Binding-site contacts:
Ligand atom CAI contacts residue TYR617 of chain 1.A at 3.7 Å (hydrophobic).
Ligand atom CAD contacts residue PHE546 of chain 1.A at 3.6 Å (hydrophobic).
Ligand atom CAO contacts residue TYR614 of chain 1.A at 3.8 Å (hydrophobic).
Ligand atom CAQ contacts residue TYR617 of chain 1.A at 4.4 Å (hydrophobic).
Ligand atom CAZ contacts residue TYR617 of chain 1.A at 4.1 Å (hydrophobic).
Ligand atom CAC contacts residue TYR614 of chain 1.A at 4.0 Å (hydrophobic).
Ligand atom CAB contacts residue LEU636 of chain 1.A at 4.2 Å (hydrophobic).
Ligand atom CAE contacts residue TYR614 of chain 1.A at 4.1 Å (hydrophobic).
Ligand atom CAE contacts residue VAL629 of chain 1.A at 4.0 Å (hydrophobic).
Ligand atom CAT contacts residue PHE544 of chain 1.A at 4.3 Å (hydrophobic).
Ligand atom CAK contacts residue TYR617 of chain 1.A at 3.9 Å (hydrophobic).
Ligand atom CAA contacts residue PHE607 of chain 1.A at 3.7 Å (hydrophobic).
Ligand atom CAD contacts residue TYR617 of chain 1.A at 4.4 Å (hydrophobic).
Ligand atom CBD contacts residue TYR617 of chain 1.A at 4.3 Å (hydrophobic).
Ligand atom CAR contacts residue PHE544 of chain 1.A at 4.0 Å (hydrophobic).
Ligand atom CBB contacts residue TYR614 of chain 1.A at 3.8 Å (hydrophobic).
Ligand atom CAU contacts residue PHE544 of chain 1.A at 3.8 Å (hydrophobic).
Ligand atom CAS contacts residue PHE544 of chain 1.A at 3.5 Å (hydrophobic).

Sequence of chain 1.A:
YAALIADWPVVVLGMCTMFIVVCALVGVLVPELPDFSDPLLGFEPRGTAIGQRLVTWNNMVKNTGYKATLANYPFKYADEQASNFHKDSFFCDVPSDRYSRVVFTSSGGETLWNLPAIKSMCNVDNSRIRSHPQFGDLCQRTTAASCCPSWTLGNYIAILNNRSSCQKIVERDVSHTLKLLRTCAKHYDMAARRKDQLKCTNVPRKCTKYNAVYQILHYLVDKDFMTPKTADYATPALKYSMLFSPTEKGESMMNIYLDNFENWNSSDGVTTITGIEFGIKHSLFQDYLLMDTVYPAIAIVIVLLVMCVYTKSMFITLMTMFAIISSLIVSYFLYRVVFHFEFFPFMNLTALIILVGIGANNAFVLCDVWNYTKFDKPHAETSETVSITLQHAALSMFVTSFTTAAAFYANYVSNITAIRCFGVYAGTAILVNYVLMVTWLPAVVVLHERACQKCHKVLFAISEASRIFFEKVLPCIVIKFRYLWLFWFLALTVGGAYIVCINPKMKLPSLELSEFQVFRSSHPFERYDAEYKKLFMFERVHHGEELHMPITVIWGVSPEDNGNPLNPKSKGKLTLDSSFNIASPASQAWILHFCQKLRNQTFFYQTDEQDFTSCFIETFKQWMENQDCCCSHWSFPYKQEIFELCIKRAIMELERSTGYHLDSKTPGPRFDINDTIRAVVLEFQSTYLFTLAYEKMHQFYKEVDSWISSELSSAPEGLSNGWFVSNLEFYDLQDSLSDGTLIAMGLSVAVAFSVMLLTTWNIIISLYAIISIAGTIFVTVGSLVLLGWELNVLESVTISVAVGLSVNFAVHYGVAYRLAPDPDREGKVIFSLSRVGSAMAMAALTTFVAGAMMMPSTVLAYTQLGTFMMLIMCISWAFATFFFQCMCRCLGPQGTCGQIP

A small-molecule ligand and the protein it binds are described below.
Small molecule (SMILES): CC(C)CCC[C@@H](C)[C@H]1CC[C@H]2[C@@H]3CC=C4C[C@@H](OC(=O)CCC(=O)O)CC[C@]4(C)[C@H]3CC[C@]12C